Sequence of chain 2.D:
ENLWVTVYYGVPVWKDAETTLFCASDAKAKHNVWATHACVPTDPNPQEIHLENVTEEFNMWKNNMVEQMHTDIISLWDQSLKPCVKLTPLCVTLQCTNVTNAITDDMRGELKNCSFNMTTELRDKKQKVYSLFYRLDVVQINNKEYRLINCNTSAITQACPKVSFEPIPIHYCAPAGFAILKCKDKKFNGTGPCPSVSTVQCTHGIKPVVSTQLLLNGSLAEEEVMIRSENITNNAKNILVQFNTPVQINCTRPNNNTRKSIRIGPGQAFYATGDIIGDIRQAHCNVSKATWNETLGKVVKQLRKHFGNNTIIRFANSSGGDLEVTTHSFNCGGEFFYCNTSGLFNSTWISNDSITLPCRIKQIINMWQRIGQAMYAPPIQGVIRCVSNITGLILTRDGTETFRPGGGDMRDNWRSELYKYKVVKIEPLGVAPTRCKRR

This protein binds this small molecule.
Small molecule (SMILES): CC(=O)N[C@@H]1[C@@H](O)[C@H](O)[C@@H](CO)O[C@H]1O

Sequence of chain 3.D:
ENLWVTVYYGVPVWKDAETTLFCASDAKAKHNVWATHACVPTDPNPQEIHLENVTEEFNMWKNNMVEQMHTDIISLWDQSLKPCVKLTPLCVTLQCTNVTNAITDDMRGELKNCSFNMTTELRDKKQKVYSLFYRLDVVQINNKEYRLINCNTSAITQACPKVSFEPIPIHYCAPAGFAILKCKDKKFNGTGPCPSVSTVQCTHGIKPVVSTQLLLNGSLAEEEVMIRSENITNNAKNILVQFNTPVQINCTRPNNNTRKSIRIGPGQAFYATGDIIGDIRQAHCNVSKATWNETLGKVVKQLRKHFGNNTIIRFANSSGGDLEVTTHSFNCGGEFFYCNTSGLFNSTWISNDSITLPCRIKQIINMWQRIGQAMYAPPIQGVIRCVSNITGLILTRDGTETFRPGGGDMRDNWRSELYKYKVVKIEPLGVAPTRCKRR

Binding-site contacts:
Ligand atom O5 contacts residue ASN167 of chain 3.D at 2.4 Å (h-bond).
Ligand atom C3 contacts residue ASN167 of chain 3.D at 3.8 Å.
Ligand atom C2 contacts residue ASN167 of chain 3.D at 2.5 Å.
Ligand atom C8 contacts residue ASN167 of chain 3.D at 4.4 Å.
Ligand atom O7 contacts residue ASN167 of chain 3.D at 3.2 Å (h-bond).
Ligand atom C8 contacts residue ARG278 of chain 2.D at 3.7 Å.
Ligand atom N2 contacts residue ASN167 of chain 3.D at 2.9 Å (h-bond).
Ligand atom C7 contacts residue THR168 of chain 3.D at 3.9 Å.
Ligand atom C2 contacts residue THR168 of chain 3.D at 4.5 Å.
Ligand atom N2 contacts residue THR168 of chain 3.D at 3.5 Å.
Ligand atom O6 contacts residue VAL144 of chain 3.D at 4.1 Å.
Ligand atom C5 contacts residue ASN167 of chain 3.D at 3.7 Å.
Ligand atom C8 contacts residue THR168 of chain 3.D at 3.6 Å.
Ligand atom C6 contacts residue ARG162 of chain 3.D at 4.1 Å.
Ligand atom C1 contacts residue ARG162 of chain 3.D at 3.6 Å.
Ligand atom O7 contacts residue ARG278 of chain 2.D at 3.2 Å (salt-bridge).
Ligand atom C1 contacts residue THR168 of chain 3.D at 4.4 Å.
Ligand atom C7 contacts residue ARG278 of chain 2.D at 3.8 Å.
Ligand atom O5 contacts residue ARG162 of chain 3.D at 2.9 Å (salt-bridge).
Ligand atom C7 contacts residue ASN167 of chain 3.D at 3.3 Å.
Ligand atom C4 contacts residue ASN167 of chain 3.D at 4.2 Å.
Ligand atom C1 contacts residue ASN167 of chain 3.D at 1.4 Å.
Ligand atom C5 contacts residue ARG162 of chain 3.D at 4.0 Å.
Ligand atom C6 contacts residue VAL144 of chain 3.D at 4.0 Å (hydrophobic).